Binding-site contacts:
Ligand atom P contacts residue NA1 of chain 1.H at 3.5 Å.
Ligand atom OP1 contacts residue TRP102 of chain 1.D at 3.1 Å (h-bond).
Ligand atom C5' contacts residue ASP250 of chain 1.D at 3.4 Å.
Ligand atom C4' contacts residue GLY103 of chain 1.D at 3.6 Å.
Ligand atom C6 contacts residue DCP1 of chain 1.K at 3.5 Å.
Ligand atom OP1 contacts residue ARG248 of chain 1.D at 2.8 Å (salt-bridge).
Ligand atom OP1 contacts residue ILE101 of chain 1.D at 3.6 Å.
Ligand atom C5' contacts residue GLY103 of chain 1.D at 3.5 Å.
Ligand atom O3' contacts residue TRP102 of chain 1.D at 3.3 Å.
Ligand atom N4 contacts residue DCP1 of chain 1.K at 3.2 Å (h-bond).
Ligand atom C4' contacts residue TRP102 of chain 1.D at 3.6 Å (hydrophobic).
Ligand atom C4 contacts residue DCP1 of chain 1.K at 3.1 Å.
Ligand atom C2' contacts residue DCP1 of chain 1.K at 3.4 Å.
Ligand atom OP1 contacts residue LYS107 of chain 1.D at 3.6 Å.
Ligand atom OP1 contacts residue GLY103 of chain 1.D at 2.8 Å (h-bond).
Ligand atom OP1 contacts residue LYS107 of chain 1.D at 3.6 Å (salt-bridge).
Ligand atom O3' contacts residue GLY103 of chain 1.D at 3.4 Å.
Ligand atom C5 contacts residue DCP1 of chain 1.K at 3.3 Å.
Ligand atom O2 contacts residue TYR265 of chain 1.D at 2.6 Å (h-bond).
Ligand atom OP1 contacts residue GLY105 of chain 1.D at 2.8 Å (h-bond).
Ligand atom OP2 contacts residue THR106 of chain 1.D at 3.5 Å (h-bond).
Ligand atom N3 contacts residue DCP1 of chain 1.K at 3.7 Å.
Ligand atom OP2 contacts residue GLY105 of chain 1.D at 3.6 Å.
Ligand atom O3' contacts residue ASP250 of chain 1.D at 2.6 Å (salt-bridge).
Ligand atom O5' contacts residue GLY105 of chain 1.D at 3.3 Å (h-bond).
Ligand atom O5' contacts residue LYS107 of chain 1.D at 3.7 Å.
Ligand atom OP1 contacts residue ALA104 of chain 1.D at 3.3 Å (h-bond).
Ligand atom OP2 contacts residue NA1 of chain 1.H at 3.7 Å.
Ligand atom C3' contacts residue ASP250 of chain 1.D at 3.2 Å.
Ligand atom O3' contacts residue PHE266 of chain 1.D at 3.5 Å.
Ligand atom C4' contacts residue ASP250 of chain 1.D at 3.3 Å.
Ligand atom P contacts residue GLY105 of chain 1.D at 3.5 Å.
Ligand atom C1' contacts residue TYR265 of chain 1.D at 3.5 Å (hydrophobic).
Ligand atom OP1 contacts residue THR108 of chain 1.D at 2.8 Å (h-bond).
Ligand atom O3' contacts residue LYS107 of chain 1.D at 3.6 Å.
Ligand atom OP1 contacts residue NA1 of chain 1.H at 2.4 Å (h-bond).
Ligand atom C5' contacts residue GLY105 of chain 1.D at 3.6 Å.
Ligand atom C3' contacts residue NA1 of chain 1.G at 3.5 Å.
Ligand atom OP2 contacts residue LYS107 of chain 1.D at 3.1 Å (salt-bridge).
Ligand atom O3' contacts residue NA1 of chain 1.G at 3.2 Å (h-bond).

This protein binds this small molecule.
Small molecule (SMILES): Cc1cn([C@H]2C[C@H](O[P](=O)(O)OC[C@H]3O[C@@H](n4cnc5c(N)ncnc54)C[C@@H]3O[P](=O)(O)OC[C@H]3O[C@@H](n4ccc(N)nc4=O)C[C@@H]3O)[C@@H](CO[P](=O)(O)O[C@H]3C[C@H](n4cnc5c(=O)nc(N)[nH]c54)O[C@@H]3CO[P](=O)(O)O[C@H]3C[C@H](n4cnc5c(N)ncnc54)O[C@@H]3CO[P](=O)(O)O[C@H]3C[C@H](n4ccc(N)nc4=O)O[C@@H]3CO)O2)c(=O)[nH]c1=O

Sequence of chain 1.D:
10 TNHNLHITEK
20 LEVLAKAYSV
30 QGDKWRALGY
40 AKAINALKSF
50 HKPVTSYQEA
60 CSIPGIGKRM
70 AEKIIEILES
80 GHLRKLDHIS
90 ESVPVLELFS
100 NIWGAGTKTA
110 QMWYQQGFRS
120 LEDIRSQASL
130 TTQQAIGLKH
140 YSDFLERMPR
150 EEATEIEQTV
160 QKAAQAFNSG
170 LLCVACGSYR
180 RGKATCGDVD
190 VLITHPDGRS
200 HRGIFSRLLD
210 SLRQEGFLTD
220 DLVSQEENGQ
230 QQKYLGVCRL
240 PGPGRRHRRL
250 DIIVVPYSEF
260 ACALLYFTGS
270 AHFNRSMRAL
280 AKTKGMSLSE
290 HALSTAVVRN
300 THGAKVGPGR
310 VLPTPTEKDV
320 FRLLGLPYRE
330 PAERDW